Binding-site contacts:
Ligand atom C3 contacts residue ASN196 of chain 1.A at 3.8 Å.
Ligand atom O5 contacts residue ASN196 of chain 1.A at 2.4 Å (h-bond).
Ligand atom O7 contacts residue ASN196 of chain 1.A at 4.4 Å.
Ligand atom N2 contacts residue ASN196 of chain 1.A at 2.9 Å (h-bond).
Ligand atom C4 contacts residue ASN196 of chain 1.A at 4.3 Å.
Ligand atom C2 contacts residue ASN196 of chain 1.A at 2.5 Å.
Ligand atom C1 contacts residue ASN196 of chain 1.A at 1.4 Å.
Ligand atom C8 contacts residue THR195 of chain 1.A at 4.2 Å.
Ligand atom C5 contacts residue ASN196 of chain 1.A at 3.7 Å.
Ligand atom C7 contacts residue ASN196 of chain 1.A at 3.9 Å.

Sequence of chain 1.A:
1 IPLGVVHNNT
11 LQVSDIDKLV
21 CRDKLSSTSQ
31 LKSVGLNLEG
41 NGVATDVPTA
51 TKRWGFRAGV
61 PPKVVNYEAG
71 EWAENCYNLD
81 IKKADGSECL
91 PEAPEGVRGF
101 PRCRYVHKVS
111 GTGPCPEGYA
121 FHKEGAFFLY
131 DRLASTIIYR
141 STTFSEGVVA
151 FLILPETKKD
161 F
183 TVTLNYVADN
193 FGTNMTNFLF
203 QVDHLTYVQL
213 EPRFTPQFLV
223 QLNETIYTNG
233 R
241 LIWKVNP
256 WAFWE

This protein binds this small molecule.
Small molecule (SMILES): CC(=O)N[C@@H]1[C@@H](O)[C@H](O)[C@@H](CO)O[C@H]1O